Binding-site contacts:
Ligand atom O8 contacts residue THR14 of chain 1.G at 4.4 Å.
Ligand atom C11 contacts residue ASN31 of chain 1.H at 4.1 Å.
Ligand atom C3 contacts residue THR13 of chain 1.G at 4.4 Å.
Ligand atom C5 contacts residue ASN31 of chain 1.H at 4.0 Å.
Ligand atom O1B contacts residue TRP92 of chain 1.G at 4.1 Å.
Ligand atom O1A contacts residue THR14 of chain 1.G at 2.5 Å (h-bond).
Ligand atom O10 contacts residue VAL30 of chain 1.H at 3.7 Å.
Ligand atom C10 contacts residue VAL30 of chain 1.H at 4.0 Å (hydrophobic).
Ligand atom C5 contacts residue TRP92 of chain 1.G at 4.0 Å (hydrophobic).
Ligand atom C4 contacts residue TRP92 of chain 1.G at 3.9 Å (hydrophobic).
Ligand atom C4 contacts residue ASN31 of chain 1.H at 3.4 Å.
Ligand atom O4 contacts residue ASN31 of chain 1.H at 2.7 Å (h-bond).
Ligand atom C10 contacts residue LYS32 of chain 1.H at 4.2 Å.
Ligand atom C1 contacts residue THR13 of chain 1.G at 4.3 Å.
Ligand atom C7 contacts residue TRP92 of chain 1.G at 3.9 Å (hydrophobic).
Ligand atom C6 contacts residue THR14 of chain 1.G at 4.2 Å.
Ligand atom C6 contacts residue TRP92 of chain 1.G at 3.5 Å (hydrophobic).
Ligand atom C11 contacts residue TRP92 of chain 1.G at 3.5 Å (hydrophobic).
Ligand atom C1 contacts residue TRP92 of chain 1.G at 3.9 Å (hydrophobic).
Ligand atom N5 contacts residue ASN31 of chain 1.H at 3.3 Å (h-bond).
Ligand atom O1B contacts residue THR13 of chain 1.G at 3.2 Å.
Ligand atom O10 contacts residue LYS32 of chain 1.H at 3.6 Å.
Ligand atom C11 contacts residue VAL30 of chain 1.H at 3.9 Å (hydrophobic).
Ligand atom C8 contacts residue TRP92 of chain 1.G at 4.2 Å (hydrophobic).
Ligand atom O4 contacts residue THR13 of chain 1.G at 3.7 Å.
Ligand atom C4 contacts residue THR13 of chain 1.G at 4.1 Å.
Ligand atom C4 contacts residue LYS32 of chain 1.H at 4.3 Å.
Ligand atom O1A contacts residue TRP92 of chain 1.G at 3.7 Å.
Ligand atom O9 contacts residue TYR86 of chain 1.G at 3.9 Å.
Ligand atom C10 contacts residue ASN31 of chain 1.H at 3.9 Å.
Ligand atom C5 contacts residue THR14 of chain 1.G at 4.2 Å.
Ligand atom N5 contacts residue TRP92 of chain 1.G at 3.5 Å.
Ligand atom O4 contacts residue LYS32 of chain 1.H at 3.1 Å (salt-bridge).
Ligand atom C4 contacts residue THR14 of chain 1.G at 4.0 Å.
Ligand atom O8 contacts residue TRP92 of chain 1.G at 3.4 Å.
Ligand atom C9 contacts residue TYR86 of chain 1.G at 3.5 Å (hydrophobic).
Ligand atom O10 contacts residue ASN31 of chain 1.H at 4.1 Å.
Ligand atom C1 contacts residue THR14 of chain 1.G at 3.2 Å.
Ligand atom C10 contacts residue TRP92 of chain 1.G at 4.2 Å (hydrophobic).
Ligand atom O1B contacts residue THR14 of chain 1.G at 2.9 Å (h-bond).

Sequence of chain 1.G:
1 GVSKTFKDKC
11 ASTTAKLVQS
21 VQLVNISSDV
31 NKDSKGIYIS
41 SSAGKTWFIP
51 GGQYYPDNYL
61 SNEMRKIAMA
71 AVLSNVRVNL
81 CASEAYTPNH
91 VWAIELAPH

The protein below binds the small molecule below.
Small molecule (SMILES): CC(=O)N[C@H]1[C@H](O[C@@H]2[C@@H](O)[C@H](O)O[C@H](CO)[C@@H]2O)O[C@H](CO)[C@@H](O[C@@H]2O[C@H](CO)[C@H](O)[C@H](O[C@]3(C(=O)O)C[C@H](O)[C@@H](NC(C)=O)[C@H]([C@H](O)[C@H](O)CO)O3)[C@H]2O)[C@@H]1O

Sequence of chain 1.H:
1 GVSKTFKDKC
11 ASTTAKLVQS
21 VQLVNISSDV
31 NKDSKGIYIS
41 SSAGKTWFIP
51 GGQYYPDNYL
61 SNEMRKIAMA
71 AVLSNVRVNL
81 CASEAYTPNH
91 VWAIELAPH